Binding-site contacts:
Ligand atom O18 contacts residue ASN346 of chain 1.D at 3.5 Å (h-bond).
Ligand atom O11 contacts residue LYS964 of chain 1.B at 3.2 Å.
Ligand atom C10 contacts residue LEU969 of chain 1.B at 3.4 Å (hydrophobic).
Ligand atom C19 contacts residue THR625 of chain 1.D at 3.4 Å.
Ligand atom C contacts residue PHE572 of chain 1.D at 3.4 Å (hydrophobic).
Ligand atom C17 contacts residue GLU599 of chain 1.D at 3.2 Å.
Ligand atom O10 contacts residue SER577 of chain 1.D at 2.7 Å (h-bond).
Ligand atom O20 contacts residue THR348 of chain 1.D at 3.2 Å (h-bond).
Ligand atom C12 contacts residue ILE970 of chain 1.B at 3.5 Å (hydrophobic).
Ligand atom O16 contacts residue THR348 of chain 1.D at 3.0 Å (h-bond).
Ligand atom O18 contacts residue THR348 of chain 1.D at 2.5 Å (h-bond).
Ligand atom C11 contacts residue LEU1021 of chain 1.B at 3.6 Å (hydrophobic).
Ligand atom O18 contacts residue PHE347 of chain 1.D at 3.4 Å (h-bond).
Ligand atom N6 contacts residue ILE597 of chain 1.D at 2.7 Å (h-bond).
Ligand atom N3 contacts residue ILE973 of chain 1.B at 3.6 Å.
Ligand atom C13 contacts residue LEU1021 of chain 1.B at 3.6 Å (hydrophobic).
Ligand atom O16 contacts residue ARG379 of chain 1.D at 3.3 Å (salt-bridge).
Ligand atom N4 contacts residue ILE973 of chain 1.B at 2.7 Å (h-bond).
Ligand atom O9 contacts residue LYS1017 of chain 1.B at 3.5 Å (salt-bridge).
Ligand atom O19 contacts residue ASN346 of chain 1.D at 2.5 Å (h-bond).
Ligand atom C13 contacts residue ILE973 of chain 1.B at 3.6 Å (hydrophobic).
Ligand atom O17 contacts residue ALA280 of chain 1.D at 3.4 Å (h-bond).
Ligand atom O12 contacts residue SER574 of chain 1.D at 2.7 Å (h-bond).
Ligand atom O19 contacts residue ALA345 of chain 1.D at 3.4 Å.
Ligand atom C17 contacts residue ILE597 of chain 1.D at 3.0 Å (hydrophobic).
Ligand atom C20 contacts residue ALA624 of chain 1.D at 3.5 Å (hydrophobic).
Ligand atom C18 contacts residue ILE597 of chain 1.D at 3.2 Å (hydrophobic).
Ligand atom C26 contacts residue ASN346 of chain 1.D at 3.4 Å.
Ligand atom O12 contacts residue ARG576 of chain 1.D at 2.7 Å (salt-bridge).
Ligand atom C10 contacts residue LEU1021 of chain 1.B at 3.4 Å (hydrophobic).
Ligand atom C26 contacts residue THR348 of chain 1.D at 3.4 Å.
Ligand atom C2 contacts residue GLN505 of chain 1.D at 3.3 Å.
Ligand atom O8 contacts residue PHE533 of chain 1.D at 3.4 Å.
Ligand atom N1 contacts residue LEU1021 of chain 1.B at 3.6 Å.
Ligand atom N3 contacts residue ILE970 of chain 1.B at 3.2 Å (h-bond).
Ligand atom N1 contacts residue LEU969 of chain 1.B at 3.5 Å.
Ligand atom N4 contacts residue ACO1 of chain 1.J at 2.8 Å (h-bond).
Ligand atom C20 contacts residue THR625 of chain 1.D at 3.6 Å.
Ligand atom O7 contacts residue LEU1021 of chain 1.B at 3.2 Å.
Ligand atom O11 contacts residue LYS1017 of chain 1.B at 3.0 Å (salt-bridge).

Sequence of chain 1.D:
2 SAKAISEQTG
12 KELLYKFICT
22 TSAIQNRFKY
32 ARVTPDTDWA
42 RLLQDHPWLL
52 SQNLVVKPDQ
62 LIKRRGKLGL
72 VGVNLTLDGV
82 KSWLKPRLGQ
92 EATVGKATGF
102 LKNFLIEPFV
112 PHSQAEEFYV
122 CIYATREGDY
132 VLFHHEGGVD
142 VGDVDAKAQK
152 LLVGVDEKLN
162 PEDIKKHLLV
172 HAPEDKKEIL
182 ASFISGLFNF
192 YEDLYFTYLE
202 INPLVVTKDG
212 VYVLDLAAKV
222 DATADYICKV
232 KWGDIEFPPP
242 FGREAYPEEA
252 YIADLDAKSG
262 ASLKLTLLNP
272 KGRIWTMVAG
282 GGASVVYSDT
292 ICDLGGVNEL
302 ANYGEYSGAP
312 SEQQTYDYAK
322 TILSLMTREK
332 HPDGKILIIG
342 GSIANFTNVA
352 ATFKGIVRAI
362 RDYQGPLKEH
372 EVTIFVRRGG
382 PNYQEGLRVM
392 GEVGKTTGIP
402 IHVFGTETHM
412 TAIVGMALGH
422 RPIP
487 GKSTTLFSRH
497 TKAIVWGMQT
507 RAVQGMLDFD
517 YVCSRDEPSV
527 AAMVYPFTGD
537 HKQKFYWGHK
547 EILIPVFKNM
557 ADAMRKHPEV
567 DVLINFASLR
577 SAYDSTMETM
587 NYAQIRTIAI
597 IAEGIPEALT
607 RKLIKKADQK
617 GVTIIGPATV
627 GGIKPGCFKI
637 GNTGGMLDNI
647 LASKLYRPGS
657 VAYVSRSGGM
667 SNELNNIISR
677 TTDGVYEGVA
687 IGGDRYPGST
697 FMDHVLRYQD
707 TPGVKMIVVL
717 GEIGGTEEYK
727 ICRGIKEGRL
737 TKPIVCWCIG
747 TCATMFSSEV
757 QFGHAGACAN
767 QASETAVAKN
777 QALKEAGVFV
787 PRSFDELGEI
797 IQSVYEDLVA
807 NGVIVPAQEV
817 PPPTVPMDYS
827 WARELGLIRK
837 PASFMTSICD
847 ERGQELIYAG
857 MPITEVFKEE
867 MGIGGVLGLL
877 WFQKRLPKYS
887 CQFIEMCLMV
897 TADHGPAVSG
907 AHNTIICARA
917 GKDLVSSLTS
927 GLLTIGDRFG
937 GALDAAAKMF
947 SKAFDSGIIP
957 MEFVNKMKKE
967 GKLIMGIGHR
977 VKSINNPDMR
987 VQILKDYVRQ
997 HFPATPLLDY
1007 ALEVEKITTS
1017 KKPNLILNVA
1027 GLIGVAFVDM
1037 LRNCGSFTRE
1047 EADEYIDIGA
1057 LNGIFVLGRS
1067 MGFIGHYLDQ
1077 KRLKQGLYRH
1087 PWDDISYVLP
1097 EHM

This protein binds this small molecule.
Small molecule (SMILES): CC(C)(COP(=O)(O)OP(=O)(O)OC[C@H]1O[C@@H](n2cnc3c(N)ncnc32)[C@H](O)[C@@H]1OP(=O)(O)O)[C@@H](O)C(=O)NCCC(=O)NCCSC(=O)C[C@@](O)(CC(=O)O)C(=O)O

Sequence of chain 1.B:
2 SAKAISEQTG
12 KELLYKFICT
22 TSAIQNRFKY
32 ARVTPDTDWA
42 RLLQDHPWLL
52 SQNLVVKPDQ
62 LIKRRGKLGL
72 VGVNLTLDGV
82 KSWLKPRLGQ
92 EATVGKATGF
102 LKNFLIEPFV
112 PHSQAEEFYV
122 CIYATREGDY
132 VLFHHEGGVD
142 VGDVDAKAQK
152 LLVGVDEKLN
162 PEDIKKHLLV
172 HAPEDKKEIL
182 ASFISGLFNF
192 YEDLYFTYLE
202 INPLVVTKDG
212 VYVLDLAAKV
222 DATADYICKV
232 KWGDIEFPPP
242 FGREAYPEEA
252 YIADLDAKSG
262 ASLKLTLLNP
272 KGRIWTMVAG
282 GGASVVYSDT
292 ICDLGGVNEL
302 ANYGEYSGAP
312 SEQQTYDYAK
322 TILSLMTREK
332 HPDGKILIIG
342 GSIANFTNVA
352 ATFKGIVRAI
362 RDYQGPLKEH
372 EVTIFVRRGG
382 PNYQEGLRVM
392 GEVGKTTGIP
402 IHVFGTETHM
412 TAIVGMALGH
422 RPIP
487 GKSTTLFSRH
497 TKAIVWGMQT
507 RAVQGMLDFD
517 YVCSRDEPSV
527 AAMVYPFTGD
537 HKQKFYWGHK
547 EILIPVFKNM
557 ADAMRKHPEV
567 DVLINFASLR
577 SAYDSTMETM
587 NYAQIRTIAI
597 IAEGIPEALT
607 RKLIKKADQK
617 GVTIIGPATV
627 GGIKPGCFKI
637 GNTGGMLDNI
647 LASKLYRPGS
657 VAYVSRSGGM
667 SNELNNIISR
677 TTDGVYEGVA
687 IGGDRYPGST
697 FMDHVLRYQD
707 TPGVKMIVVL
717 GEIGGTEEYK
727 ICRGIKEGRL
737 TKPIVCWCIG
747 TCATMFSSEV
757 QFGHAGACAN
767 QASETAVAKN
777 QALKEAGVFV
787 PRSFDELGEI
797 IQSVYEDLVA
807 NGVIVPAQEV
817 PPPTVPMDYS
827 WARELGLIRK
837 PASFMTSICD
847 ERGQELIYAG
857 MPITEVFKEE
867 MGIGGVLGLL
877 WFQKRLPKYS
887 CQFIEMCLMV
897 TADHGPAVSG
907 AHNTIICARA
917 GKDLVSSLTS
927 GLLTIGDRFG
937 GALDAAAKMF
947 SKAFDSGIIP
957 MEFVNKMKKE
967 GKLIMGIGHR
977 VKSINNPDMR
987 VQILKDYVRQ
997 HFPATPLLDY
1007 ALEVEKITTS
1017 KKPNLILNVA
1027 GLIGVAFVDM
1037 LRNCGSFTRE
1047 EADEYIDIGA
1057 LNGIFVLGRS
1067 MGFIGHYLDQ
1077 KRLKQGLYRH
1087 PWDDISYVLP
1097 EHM